Binding-site contacts:
Ligand atom C6 contacts residue ASN119 of chain 1.D at 4.5 Å.
Ligand atom C1 contacts residue GLN97 of chain 1.D at 4.4 Å.
Ligand atom O7 contacts residue ASN98 of chain 1.D at 3.8 Å.
Ligand atom O7 contacts residue TYR63 of chain 1.D at 4.5 Å.
Ligand atom C5 contacts residue VAL118 of chain 1.D at 4.1 Å (hydrophobic).
Ligand atom C1 contacts residue ASN98 of chain 1.D at 1.4 Å.
Ligand atom O6 contacts residue LYS115 of chain 1.D at 3.2 Å (salt-bridge).
Ligand atom O4 contacts residue ASN119 of chain 1.D at 4.0 Å.
Ligand atom O5 contacts residue VAL118 of chain 1.D at 4.5 Å.
Ligand atom C7 contacts residue GLN97 of chain 1.D at 3.9 Å.
Ligand atom C8 contacts residue VAL145 of chain 1.D at 3.7 Å (hydrophobic).
Ligand atom C4 contacts residue ASN119 of chain 1.D at 4.4 Å.
Ligand atom C7 contacts residue VAL145 of chain 1.D at 4.4 Å (hydrophobic).
Ligand atom C5 contacts residue ASN119 of chain 1.D at 3.8 Å.
Ligand atom C2 contacts residue GLN97 of chain 1.D at 4.2 Å.
Ligand atom N2 contacts residue GLN97 of chain 1.D at 3.2 Å (h-bond).
Ligand atom C6 contacts residue LYS115 of chain 1.D at 3.8 Å.
Ligand atom C4 contacts residue ASN98 of chain 1.D at 4.2 Å.
Ligand atom C2 contacts residue ASN98 of chain 1.D at 2.5 Å.
Ligand atom O7 contacts residue PRO183 of chain 1.A at 4.0 Å.
Ligand atom N2 contacts residue ASN98 of chain 1.D at 2.9 Å (h-bond).
Ligand atom C6 contacts residue VAL118 of chain 1.D at 3.8 Å (hydrophobic).
Ligand atom O5 contacts residue ASN98 of chain 1.D at 2.3 Å (h-bond).
Ligand atom O3 contacts residue TYR63 of chain 1.D at 3.9 Å.
Ligand atom C3 contacts residue ASN98 of chain 1.D at 3.8 Å.
Ligand atom C7 contacts residue ASN98 of chain 1.D at 3.5 Å.
Ligand atom C5 contacts residue ASN98 of chain 1.D at 3.6 Å.
Ligand atom C8 contacts residue GLN97 of chain 1.D at 3.6 Å.
Ligand atom C3 contacts residue GLN97 of chain 1.D at 4.4 Å.

Sequence of chain 1.D:
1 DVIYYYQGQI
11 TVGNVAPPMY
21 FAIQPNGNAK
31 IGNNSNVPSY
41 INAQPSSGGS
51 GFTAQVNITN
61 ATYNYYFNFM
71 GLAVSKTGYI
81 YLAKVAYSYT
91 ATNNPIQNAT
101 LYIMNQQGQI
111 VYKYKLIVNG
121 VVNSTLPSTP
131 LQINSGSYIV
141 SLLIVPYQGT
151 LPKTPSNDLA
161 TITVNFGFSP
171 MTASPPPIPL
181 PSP

Sequence of chain 1.A:
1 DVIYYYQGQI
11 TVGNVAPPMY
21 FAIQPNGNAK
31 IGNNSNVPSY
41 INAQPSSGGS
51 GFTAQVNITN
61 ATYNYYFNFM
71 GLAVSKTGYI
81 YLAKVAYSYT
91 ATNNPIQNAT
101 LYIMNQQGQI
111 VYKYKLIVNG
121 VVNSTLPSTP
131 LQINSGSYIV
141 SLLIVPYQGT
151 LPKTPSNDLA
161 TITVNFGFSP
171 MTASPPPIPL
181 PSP

This small molecule binds to this protein.
Small molecule (SMILES): CC(=O)N[C@H]1[C@H](O[C@H]2[C@H](O)[C@@H](NC(C)=O)CO[C@@H]2CO)O[C@H](CO[C@H]2O[C@H](CO)[C@@H](O)[C@H](O)[C@@H]2O)[C@@H](O[C@H]2O[C@H](CO)[C@@H](O)[C@H](O)[C@@H]2O)[C@@H]1O[C@@H]1O[C@H](CS(=O)(=O)O)[C@@H](O[C@@H]2O[C@H](CO)[C@@H](O)[C@H](O)[C@H]2O)[C@H](O)[C@H]1O